This protein binds this small molecule.
Small molecule (SMILES): OC[C@H]1O[C@H](O[C@H]2[C@H](O)[C@@H](O)[C@@H](O)O[C@@H]2CO)[C@H](O)[C@@H](O)[C@@H]1O

Sequence of chain 1.B:
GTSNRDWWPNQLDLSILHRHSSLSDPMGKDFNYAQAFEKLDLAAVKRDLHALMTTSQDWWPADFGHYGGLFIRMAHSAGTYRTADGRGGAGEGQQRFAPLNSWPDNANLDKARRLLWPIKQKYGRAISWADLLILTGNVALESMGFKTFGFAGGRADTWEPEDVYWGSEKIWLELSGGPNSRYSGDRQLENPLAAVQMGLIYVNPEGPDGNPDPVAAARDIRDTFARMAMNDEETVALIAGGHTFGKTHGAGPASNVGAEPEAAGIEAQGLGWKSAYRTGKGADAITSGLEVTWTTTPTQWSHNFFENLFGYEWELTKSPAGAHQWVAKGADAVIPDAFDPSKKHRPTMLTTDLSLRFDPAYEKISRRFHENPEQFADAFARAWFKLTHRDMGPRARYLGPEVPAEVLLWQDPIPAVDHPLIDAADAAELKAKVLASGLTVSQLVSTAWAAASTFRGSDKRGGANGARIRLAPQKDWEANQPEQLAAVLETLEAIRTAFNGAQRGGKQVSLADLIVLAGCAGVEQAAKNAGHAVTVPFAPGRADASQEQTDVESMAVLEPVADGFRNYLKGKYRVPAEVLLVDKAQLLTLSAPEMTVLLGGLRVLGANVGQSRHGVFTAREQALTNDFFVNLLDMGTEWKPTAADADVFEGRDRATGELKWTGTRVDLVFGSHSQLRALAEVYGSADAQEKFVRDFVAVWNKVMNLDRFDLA

Binding-site contacts:
Ligand atom O2 contacts residue ARG486 of chain 1.B at 4.1 Å.
Ligand atom C2 contacts residue ARG486 of chain 1.B at 4.0 Å.
Ligand atom C3 contacts residue ARG486 of chain 1.B at 3.7 Å.
Ligand atom O3 contacts residue ARG486 of chain 1.B at 2.8 Å (salt-bridge).
Ligand atom O6 contacts residue GLN563 of chain 1.B at 4.0 Å.
Ligand atom C4 contacts residue ARG486 of chain 1.B at 4.1 Å.
Ligand atom O6 contacts residue LEU487 of chain 1.B at 3.7 Å.
Ligand atom O2 contacts residue GLU509 of chain 1.B at 3.6 Å.
Ligand atom C1 contacts residue ARG486 of chain 1.B at 4.3 Å.